Sequence of chain 1.H:
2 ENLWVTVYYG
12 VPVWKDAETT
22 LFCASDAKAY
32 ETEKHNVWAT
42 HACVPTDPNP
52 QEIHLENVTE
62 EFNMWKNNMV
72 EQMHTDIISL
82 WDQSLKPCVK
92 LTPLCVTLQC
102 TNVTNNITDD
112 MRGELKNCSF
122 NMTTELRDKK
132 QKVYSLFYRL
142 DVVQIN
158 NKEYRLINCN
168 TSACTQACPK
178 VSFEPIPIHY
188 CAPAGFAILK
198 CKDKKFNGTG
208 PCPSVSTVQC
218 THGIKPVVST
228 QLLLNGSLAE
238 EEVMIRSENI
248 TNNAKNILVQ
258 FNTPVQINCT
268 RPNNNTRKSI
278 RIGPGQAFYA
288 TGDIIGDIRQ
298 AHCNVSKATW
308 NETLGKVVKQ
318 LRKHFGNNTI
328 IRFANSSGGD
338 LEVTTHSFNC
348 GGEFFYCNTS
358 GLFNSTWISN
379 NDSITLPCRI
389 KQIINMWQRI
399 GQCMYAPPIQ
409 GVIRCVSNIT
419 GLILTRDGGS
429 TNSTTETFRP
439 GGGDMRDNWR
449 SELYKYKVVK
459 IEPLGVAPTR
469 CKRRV

This protein binds this small molecule.
Small molecule (SMILES): CC(=O)N[C@H]1[C@H](O[C@H]2[C@H](O)[C@@H](NC(C)=O)CO[C@@H]2CO)O[C@H](CO)[C@@H](O[C@@H]2O[C@H](CO[C@H]3O[C@H](CO)[C@@H](O)[C@H](O)[C@@H]3O)[C@@H](O)[C@H](O)[C@@H]2O)[C@@H]1O

Binding-site contacts:
Ligand atom O5 contacts residue ASN271 of chain 1.H at 2.4 Å (h-bond).
Ligand atom C1 contacts residue ASN271 of chain 1.H at 1.4 Å.
Ligand atom C5 contacts residue ASN271 of chain 1.H at 3.7 Å.
Ligand atom O5 contacts residue ILE292 of chain 1.H at 3.4 Å.
Ligand atom C7 contacts residue ASN271 of chain 1.H at 3.8 Å.
Ligand atom C2 contacts residue ASN271 of chain 1.H at 2.5 Å.
Ligand atom O7 contacts residue ASN271 of chain 1.H at 4.3 Å.
Ligand atom C3 contacts residue ASN271 of chain 1.H at 3.8 Å.
Ligand atom C6 contacts residue PHE17 of chain 1.F at 3.8 Å (hydrophobic).
Ligand atom C8 contacts residue VAL410 of chain 1.H at 3.9 Å (hydrophobic).
Ligand atom O5 contacts residue PHE17 of chain 1.F at 3.8 Å.
Ligand atom C4 contacts residue PHE17 of chain 1.F at 4.4 Å (hydrophobic).
Ligand atom C5 contacts residue PHE17 of chain 1.F at 4.3 Å (hydrophobic).
Ligand atom O6 contacts residue ILE292 of chain 1.H at 4.2 Å.
Ligand atom O2 contacts residue ARG19 of chain 1.F at 4.5 Å.
Ligand atom C4 contacts residue ASN271 of chain 1.H at 4.2 Å.
Ligand atom O6 contacts residue PHE17 of chain 1.F at 4.0 Å.
Ligand atom C5 contacts residue ILE292 of chain 1.H at 4.0 Å (hydrophobic).
Ligand atom O2 contacts residue PHE17 of chain 1.F at 4.4 Å.
Ligand atom C6 contacts residue ILE292 of chain 1.H at 3.6 Å (hydrophobic).
Ligand atom N2 contacts residue ASN271 of chain 1.H at 2.9 Å (h-bond).
Ligand atom C1 contacts residue ILE292 of chain 1.H at 4.3 Å (hydrophobic).

Sequence of chain 1.F:
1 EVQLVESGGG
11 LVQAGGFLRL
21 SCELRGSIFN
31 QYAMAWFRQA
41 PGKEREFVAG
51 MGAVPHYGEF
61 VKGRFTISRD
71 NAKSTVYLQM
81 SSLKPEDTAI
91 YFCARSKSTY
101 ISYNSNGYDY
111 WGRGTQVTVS